Sequence of chain 1.B:
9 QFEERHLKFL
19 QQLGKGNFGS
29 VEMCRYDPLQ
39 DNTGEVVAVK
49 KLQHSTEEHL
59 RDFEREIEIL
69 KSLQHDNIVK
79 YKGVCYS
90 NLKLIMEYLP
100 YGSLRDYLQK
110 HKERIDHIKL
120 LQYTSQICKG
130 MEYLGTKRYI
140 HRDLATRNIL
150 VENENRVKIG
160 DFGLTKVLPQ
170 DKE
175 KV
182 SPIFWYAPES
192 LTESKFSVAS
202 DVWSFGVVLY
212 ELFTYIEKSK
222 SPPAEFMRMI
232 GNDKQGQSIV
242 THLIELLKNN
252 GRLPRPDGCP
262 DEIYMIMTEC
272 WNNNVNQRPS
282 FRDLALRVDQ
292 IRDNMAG

This small molecule binds to this protein.
Small molecule (SMILES): Cn1cc(-c2cn3nccc3c(-c3cnn(C4(CC#N)CN(CC(F)(F)F)C4)c3)n2)cn1

Binding-site contacts:
Ligand atom F2 contacts residue GLY27 of chain 1.B at 3.5 Å.
Ligand atom F1 contacts residue GLY27 of chain 1.B at 3.3 Å.
Ligand atom N4 contacts residue GLU96 of chain 1.B at 3.7 Å.
Ligand atom C6 contacts residue LEU98 of chain 1.B at 3.1 Å (hydrophobic).
Ligand atom C9 contacts residue ALA46 of chain 1.B at 3.3 Å (hydrophobic).
Ligand atom N8 contacts residue VAL29 of chain 1.B at 3.7 Å.
Ligand atom F2 contacts residue LYS48 of chain 1.B at 3.7 Å.
Ligand atom C9 contacts residue GLU96 of chain 1.B at 3.5 Å.
Ligand atom C1 contacts residue TYR97 of chain 1.B at 3.5 Å (hydrophobic).
Ligand atom N4 contacts residue ALA46 of chain 1.B at 3.7 Å.
Ligand atom C16 contacts residue ASP160 of chain 1.B at 3.5 Å.
Ligand atom C2 contacts residue TYR97 of chain 1.B at 3.5 Å (hydrophobic).
Ligand atom N4 contacts residue TYR97 of chain 1.B at 3.6 Å.
Ligand atom F3 contacts residue SER28 of chain 1.B at 3.4 Å.
Ligand atom C12 contacts residue LEU21 of chain 1.B at 3.5 Å (hydrophobic).
Ligand atom C1 contacts residue PRO99 of chain 1.B at 3.0 Å (hydrophobic).
Ligand atom C4 contacts residue LEU21 of chain 1.B at 3.6 Å (hydrophobic).
Ligand atom C2 contacts residue LEU98 of chain 1.B at 3.5 Å (hydrophobic).
Ligand atom N5 contacts residue LEU21 of chain 1.B at 3.7 Å.
Ligand atom F1 contacts residue SER28 of chain 1.B at 3.4 Å.
Ligand atom C6 contacts residue TYR97 of chain 1.B at 3.6 Å (hydrophobic).
Ligand atom F1 contacts residue GLY24 of chain 1.B at 3.0 Å.
Ligand atom C2 contacts residue PRO99 of chain 1.B at 3.6 Å (hydrophobic).
Ligand atom C3 contacts residue GLY101 of chain 1.B at 3.4 Å.
Ligand atom N9 contacts residue LEU149 of chain 1.B at 3.6 Å.
Ligand atom C17 contacts residue ASP160 of chain 1.B at 3.5 Å.
Ligand atom N1 contacts residue TYR97 of chain 1.B at 3.7 Å.
Ligand atom C19 contacts residue ASN147 of chain 1.B at 3.5 Å.
Ligand atom F3 contacts residue LYS48 of chain 1.B at 3.4 Å.
Ligand atom C8 contacts residue LEU149 of chain 1.B at 3.6 Å (hydrophobic).
Ligand atom C9 contacts residue LEU149 of chain 1.B at 3.7 Å (hydrophobic).
Ligand atom F1 contacts residue LYS23 of chain 1.B at 3.3 Å.
Ligand atom F3 contacts residue VAL29 of chain 1.B at 3.1 Å.
Ligand atom N1 contacts residue PRO99 of chain 1.B at 3.6 Å.
Ligand atom C5 contacts residue GLY101 of chain 1.B at 3.6 Å.
Ligand atom C20 contacts residue ARG146 of chain 1.B at 3.3 Å.
Ligand atom N9 contacts residue GLY159 of chain 1.B at 3.4 Å.
Ligand atom N4 contacts residue LEU98 of chain 1.B at 3.1 Å (h-bond).
Ligand atom C2 contacts residue GLY101 of chain 1.B at 3.5 Å.
Ligand atom C19 contacts residue ARG146 of chain 1.B at 3.1 Å.